Sequence of chain 2.B:
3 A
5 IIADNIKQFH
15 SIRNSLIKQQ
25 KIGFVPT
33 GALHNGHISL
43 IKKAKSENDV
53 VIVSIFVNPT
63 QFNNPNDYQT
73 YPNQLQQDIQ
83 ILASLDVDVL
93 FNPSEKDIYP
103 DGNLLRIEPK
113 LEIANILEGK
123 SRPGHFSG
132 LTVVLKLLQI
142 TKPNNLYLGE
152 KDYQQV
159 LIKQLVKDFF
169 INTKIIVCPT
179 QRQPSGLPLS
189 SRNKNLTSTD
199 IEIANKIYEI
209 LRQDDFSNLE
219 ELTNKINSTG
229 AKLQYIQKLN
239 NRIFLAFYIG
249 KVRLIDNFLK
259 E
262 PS

The small molecule below binds the protein below.
Small molecule (SMILES): NCCC(=O)O

Binding-site contacts:
Ligand atom C contacts residue GLN63 of chain 2.B at 3.8 Å.
Ligand atom O contacts residue ARG190 of chain 2.B at 3.7 Å.
Ligand atom OXT contacts residue ARG190 of chain 2.B at 2.8 Å (salt-bridge).
Ligand atom CA contacts residue ARG124 of chain 2.B at 4.4 Å.
Ligand atom O contacts residue ARG124 of chain 2.B at 3.5 Å (salt-bridge).
Ligand atom O contacts residue PHE64 of chain 2.B at 4.1 Å.
Ligand atom C contacts residue HIS127 of chain 2.B at 3.9 Å.
Ligand atom OXT contacts residue ARG124 of chain 2.B at 3.2 Å (salt-bridge).
Ligand atom N contacts residue ANP1 of chain 2.H at 2.5 Å (h-bond).
Ligand atom CB contacts residue ASP153 of chain 2.B at 3.8 Å.
Ligand atom C contacts residue ARG190 of chain 2.B at 3.8 Å.
Ligand atom O contacts residue MSE32 of chain 2.B at 3.3 Å.
Ligand atom OXT contacts residue MSE32 of chain 2.B at 3.9 Å.
Ligand atom N contacts residue ASP153 of chain 2.B at 3.3 Å (salt-bridge).
Ligand atom O contacts residue GLN63 of chain 2.B at 3.4 Å (h-bond).
Ligand atom C contacts residue MSE32 of chain 2.B at 3.4 Å.
Ligand atom CA contacts residue MSE32 of chain 2.B at 3.7 Å.
Ligand atom C contacts residue ANP1 of chain 2.H at 3.6 Å.
Ligand atom CB contacts residue HIS127 of chain 2.B at 4.5 Å.
Ligand atom CA contacts residue PRO1 of chain 2.G at 4.4 Å (hydrophobic).
Ligand atom N contacts residue PRO1 of chain 2.G at 3.8 Å.
Ligand atom CA contacts residue ANP1 of chain 2.H at 3.5 Å.
Ligand atom CB contacts residue ANP1 of chain 2.H at 2.8 Å.
Ligand atom CA contacts residue HIS127 of chain 2.B at 3.9 Å.
Ligand atom O contacts residue HIS127 of chain 2.B at 3.8 Å.
Ligand atom N contacts residue GLN156 of chain 2.B at 3.7 Å.
Ligand atom C contacts residue ARG124 of chain 2.B at 3.6 Å.
Ligand atom CB contacts residue ARG124 of chain 2.B at 4.5 Å.
Ligand atom OXT contacts residue ANP1 of chain 2.H at 3.0 Å (h-bond).
Ligand atom CA contacts residue GLN63 of chain 2.B at 3.4 Å.